Binding-site contacts:
Ligand atom C7 contacts residue ILE108 of chain 1.B at 3.7 Å (hydrophobic).
Ligand atom N17 contacts residue CYS113 of chain 1.B at 2.7 Å (h-bond).
Ligand atom F9 contacts residue ALA62 of chain 1.B at 3.2 Å.
Ligand atom C28 contacts residue LEU95 of chain 1.B at 2.9 Å (hydrophobic).
Ligand atom C4 contacts residue LEU95 of chain 1.B at 3.6 Å (hydrophobic).
Ligand atom C29 contacts residue LEU95 of chain 1.B at 3.6 Å (hydrophobic).
Ligand atom O32 contacts residue ASP175 of chain 1.B at 3.1 Å.
Ligand atom F9 contacts residue THR110 of chain 1.B at 3.7 Å.
Ligand atom C27 contacts residue LEU86 of chain 1.B at 3.6 Å (hydrophobic).
Ligand atom C18 contacts residue ALA62 of chain 1.B at 3.5 Å (hydrophobic).
Ligand atom F10 contacts residue LEU95 of chain 1.B at 3.5 Å.
Ligand atom N11 contacts residue ASP175 of chain 1.B at 3.4 Å (salt-bridge).
Ligand atom C13 contacts residue ALA62 of chain 1.B at 3.6 Å (hydrophobic).
Ligand atom C6 contacts residue THR110 of chain 1.B at 3.6 Å.
Ligand atom N17 contacts residue TRP112 of chain 1.B at 3.6 Å.
Ligand atom F10 contacts residue PHE164 of chain 1.B at 3.6 Å.
Ligand atom F10 contacts residue ASP175 of chain 1.B at 3.3 Å.
Ligand atom N21 contacts residue TRP112 of chain 1.B at 3.7 Å.
Ligand atom C30 contacts residue THR110 of chain 1.B at 3.5 Å.
Ligand atom N12 contacts residue THR110 of chain 1.B at 3.6 Å (h-bond).
Ligand atom C16 contacts residue CYS113 of chain 1.B at 3.5 Å (hydrophobic).
Ligand atom C18 contacts residue CYS113 of chain 1.B at 3.7 Å (hydrophobic).
Ligand atom C7 contacts residue LYS64 of chain 1.B at 3.5 Å.
Ligand atom N20 contacts residue CYS113 of chain 1.B at 3.7 Å.
Ligand atom N21 contacts residue CYS113 of chain 1.B at 2.8 Å (h-bond).
Ligand atom N20 contacts residue TRP112 of chain 1.B at 3.7 Å.
Ligand atom N12 contacts residue ALA62 of chain 1.B at 3.6 Å.
Ligand atom C8 contacts residue THR110 of chain 1.B at 3.7 Å.
Ligand atom C27 contacts residue PHE176 of chain 1.B at 3.3 Å (hydrophobic).
Ligand atom C18 contacts residue GLN111 of chain 1.B at 3.5 Å.
Ligand atom O32 contacts residue PHE176 of chain 1.B at 3.1 Å (h-bond).
Ligand atom C26 contacts residue PHE176 of chain 1.B at 3.6 Å (hydrophobic).
Ligand atom C7 contacts residue THR110 of chain 1.B at 3.5 Å.
Ligand atom C29 contacts residue PHE97 of chain 1.B at 3.8 Å (hydrophobic).
Ligand atom C5 contacts residue LYS64 of chain 1.B at 3.8 Å.
Ligand atom C26 contacts residue LEU86 of chain 1.B at 3.3 Å (hydrophobic).
Ligand atom C29 contacts residue THR110 of chain 1.B at 3.6 Å.
Ligand atom O3 contacts residue PHE164 of chain 1.B at 3.8 Å.
Ligand atom O32 contacts residue GLY177 of chain 1.B at 2.8 Å (h-bond).
Ligand atom C25 contacts residue LEU86 of chain 1.B at 3.4 Å (hydrophobic).

Sequence of chain 1.B:
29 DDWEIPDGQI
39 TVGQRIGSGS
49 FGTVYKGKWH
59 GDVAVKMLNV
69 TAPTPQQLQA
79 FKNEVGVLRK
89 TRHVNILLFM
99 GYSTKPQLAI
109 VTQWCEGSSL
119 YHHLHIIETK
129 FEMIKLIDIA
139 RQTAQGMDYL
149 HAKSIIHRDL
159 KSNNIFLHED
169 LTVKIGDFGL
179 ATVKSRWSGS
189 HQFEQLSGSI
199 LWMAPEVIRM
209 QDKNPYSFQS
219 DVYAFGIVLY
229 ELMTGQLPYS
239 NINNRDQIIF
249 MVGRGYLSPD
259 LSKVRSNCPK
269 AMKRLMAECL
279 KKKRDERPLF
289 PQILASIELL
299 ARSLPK

This protein binds this small molecule.
Small molecule (SMILES): COC1=NN=C2N=CC(NC(=O)c3c(F)ccc(NS(=O)(=O)c4ccccc4)c3F)C=C21